This protein binds this small molecule.
Small molecule (SMILES): CC(=O)N[C@H]1[C@H](O[C@H]2[C@H](O)[C@@H](NC(C)=O)CO[C@@H]2CO)O[C@H](CO)[C@@H](O[C@@H]2O[C@H](CO[C@H]3O[C@H](CO)[C@@H](O)[C@H](O)[C@@H]3O)[C@@H](O)[C@H](O[C@H]3O[C@H](CO)[C@@H](O)[C@H](O)[C@@H]3O[C@H]3O[C@H](CO)[C@@H](O)[C@H](O)[C@@H]3O[C@H]3O[C@H](CO)[C@@H](O)[C@H](O)[C@@H]3O)[C@@H]2O)[C@@H]1O

Sequence of chain 3.A:
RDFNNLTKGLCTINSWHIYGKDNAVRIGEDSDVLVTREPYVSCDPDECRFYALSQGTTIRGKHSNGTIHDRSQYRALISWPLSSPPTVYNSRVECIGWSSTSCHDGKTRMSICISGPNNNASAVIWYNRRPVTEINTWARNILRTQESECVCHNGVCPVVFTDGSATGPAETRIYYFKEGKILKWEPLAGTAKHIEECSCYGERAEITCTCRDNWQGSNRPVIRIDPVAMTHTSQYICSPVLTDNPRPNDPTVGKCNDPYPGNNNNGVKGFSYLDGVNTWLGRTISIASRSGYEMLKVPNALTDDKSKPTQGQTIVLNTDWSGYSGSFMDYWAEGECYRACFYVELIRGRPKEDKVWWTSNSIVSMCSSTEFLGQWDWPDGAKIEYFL

Binding-site contacts:
Ligand atom O3 contacts residue ASP250 of chain 1.A at 2.9 Å (salt-bridge).
Ligand atom C8 contacts residue ARG140 of chain 3.A at 3.2 Å.
Ligand atom O6 contacts residue GLN375 of chain 1.A at 3.3 Å.
Ligand atom C6 contacts residue THR310 of chain 1.A at 3.6 Å.
Ligand atom O3 contacts residue GLN311 of chain 1.A at 3.3 Å.
Ligand atom O6 contacts residue LYS308 of chain 1.A at 2.8 Å (salt-bridge).
Ligand atom O3 contacts residue ASN249 of chain 1.A at 2.6 Å (h-bond).
Ligand atom C6 contacts residue LYS308 of chain 1.A at 3.6 Å.
Ligand atom O3 contacts residue GLY312 of chain 1.A at 2.9 Å (h-bond).
Ligand atom C6 contacts residue ASP250 of chain 1.A at 3.4 Å.
Ligand atom O6 contacts residue THR310 of chain 1.A at 3.5 Å (h-bond).
Ligand atom O6 contacts residue ILE285 of chain 1.A at 2.9 Å (h-bond).
Ligand atom C7 contacts residue ASN120 of chain 3.A at 3.6 Å.
Ligand atom C4 contacts residue GLU294 of chain 1.A at 3.6 Å.
Ligand atom N2 contacts residue ASN120 of chain 3.A at 2.9 Å (h-bond).
Ligand atom C3 contacts residue GLY312 of chain 1.A at 3.1 Å.
Ligand atom C5 contacts residue THR310 of chain 1.A at 3.6 Å.
Ligand atom O5 contacts residue ASP250 of chain 1.A at 3.4 Å (salt-bridge).
Ligand atom O3 contacts residue LEU296 of chain 1.A at 3.6 Å.
Ligand atom C2 contacts residue ASN120 of chain 3.A at 2.4 Å.
Ligand atom O2 contacts residue ASN249 of chain 1.A at 3.2 Å (h-bond).
Ligand atom C8 contacts residue ASN119 of chain 3.A at 3.5 Å.
Ligand atom C6 contacts residue ILE285 of chain 1.A at 3.4 Å (hydrophobic).
Ligand atom O3 contacts residue ARG283 of chain 1.A at 3.0 Å (salt-bridge).
Ligand atom N2 contacts residue ARG140 of chain 3.A at 3.4 Å (salt-bridge).
Ligand atom C6 contacts residue LEU373 of chain 1.A at 3.3 Å (hydrophobic).
Ligand atom C1 contacts residue ASN120 of chain 3.A at 1.4 Å.
Ligand atom O2 contacts residue LEU296 of chain 1.A at 3.4 Å.
Ligand atom O4 contacts residue ILE287 of chain 1.A at 3.2 Å.
Ligand atom O2 contacts residue GLY312 of chain 1.A at 3.1 Å.
Ligand atom O5 contacts residue GLY374 of chain 1.A at 3.1 Å.
Ligand atom O6 contacts residue ASP250 of chain 1.A at 2.5 Å (salt-bridge).
Ligand atom C6 contacts residue GLN311 of chain 1.A at 3.7 Å.
Ligand atom O3 contacts residue GLU294 of chain 1.A at 2.6 Å (salt-bridge).
Ligand atom C3 contacts residue GLU294 of chain 1.A at 3.4 Å.
Ligand atom O5 contacts residue GLN375 of chain 1.A at 3.3 Å (h-bond).
Ligand atom O5 contacts residue ASN120 of chain 3.A at 2.4 Å (h-bond).
Ligand atom O4 contacts residue GLU294 of chain 1.A at 2.9 Å (salt-bridge).
Ligand atom O4 contacts residue ARG247 of chain 1.A at 3.3 Å (salt-bridge).
Ligand atom C4 contacts residue ILE287 of chain 1.A at 3.6 Å (hydrophobic).

Sequence of chain 1.A:
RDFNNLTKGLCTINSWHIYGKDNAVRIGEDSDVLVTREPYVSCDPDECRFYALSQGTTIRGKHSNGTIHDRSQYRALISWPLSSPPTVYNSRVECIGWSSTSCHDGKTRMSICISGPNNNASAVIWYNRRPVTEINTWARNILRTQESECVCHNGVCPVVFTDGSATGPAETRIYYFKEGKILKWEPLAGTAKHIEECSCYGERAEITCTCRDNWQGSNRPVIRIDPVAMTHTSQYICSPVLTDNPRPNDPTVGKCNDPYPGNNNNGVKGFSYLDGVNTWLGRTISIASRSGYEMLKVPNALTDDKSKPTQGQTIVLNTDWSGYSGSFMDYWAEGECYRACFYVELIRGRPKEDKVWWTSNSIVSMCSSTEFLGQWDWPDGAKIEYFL